Sequence of chain 1.E:
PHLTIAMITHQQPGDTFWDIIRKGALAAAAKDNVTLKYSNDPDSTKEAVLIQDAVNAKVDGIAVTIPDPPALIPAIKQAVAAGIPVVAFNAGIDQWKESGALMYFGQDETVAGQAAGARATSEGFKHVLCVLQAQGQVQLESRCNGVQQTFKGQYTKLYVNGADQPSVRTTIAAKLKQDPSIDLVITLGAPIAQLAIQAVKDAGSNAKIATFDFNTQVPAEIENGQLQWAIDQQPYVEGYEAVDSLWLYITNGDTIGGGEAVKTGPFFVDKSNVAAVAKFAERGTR

This protein binds this small molecule.
Small molecule (SMILES): OC1C(O)C(O)C(O)C(O)C1O

Binding-site contacts:
Ligand atom C2 contacts residue LEU206 of chain 1.E at 3.5 Å (hydrophobic).
Ligand atom O1 contacts residue GLN251 of chain 1.E at 3.0 Å (h-bond).
Ligand atom C1 contacts residue ARG161 of chain 1.E at 3.8 Å.
Ligand atom C2 contacts residue GLN151 of chain 1.E at 3.9 Å.
Ligand atom O4 contacts residue HIS28 of chain 1.E at 3.2 Å (h-bond).
Ligand atom O1 contacts residue ARG161 of chain 1.E at 2.8 Å (salt-bridge).
Ligand atom O4 contacts residue ASP33 of chain 1.E at 3.8 Å.
Ligand atom C5 contacts residue TRP36 of chain 1.E at 3.8 Å (hydrophobic).
Ligand atom C1 contacts residue LEU206 of chain 1.E at 4.0 Å (hydrophobic).
Ligand atom C4 contacts residue HIS28 of chain 1.E at 4.0 Å.
Ligand atom O1 contacts residue ASP231 of chain 1.E at 2.5 Å (salt-bridge).
Ligand atom O6 contacts residue ASN108 of chain 1.E at 3.0 Å (h-bond).
Ligand atom C3 contacts residue PHE35 of chain 1.E at 4.1 Å (hydrophobic).
Ligand atom O1 contacts residue LEU206 of chain 1.E at 3.4 Å (h-bond).
Ligand atom O2 contacts residue LEU206 of chain 1.E at 2.7 Å (h-bond).
Ligand atom O5 contacts residue ASN108 of chain 1.E at 2.6 Å (h-bond).
Ligand atom C5 contacts residue PHE35 of chain 1.E at 4.1 Å (hydrophobic).
Ligand atom C6 contacts residue ARG161 of chain 1.E at 3.8 Å.
Ligand atom C4 contacts residue TRP36 of chain 1.E at 4.0 Å (hydrophobic).
Ligand atom O2 contacts residue LEU158 of chain 1.E at 3.6 Å.
Ligand atom C5 contacts residue ASN108 of chain 1.E at 3.5 Å.
Ligand atom C5 contacts residue HIS28 of chain 1.E at 3.9 Å.
Ligand atom C3 contacts residue GLN151 of chain 1.E at 4.0 Å.
Ligand atom C3 contacts residue ASP33 of chain 1.E at 3.6 Å.
Ligand atom O5 contacts residue TRP36 of chain 1.E at 3.7 Å.
Ligand atom O6 contacts residue PHE35 of chain 1.E at 3.9 Å.
Ligand atom C1 contacts residue ASP231 of chain 1.E at 3.3 Å.
Ligand atom O5 contacts residue GLN157 of chain 1.E at 3.1 Å (h-bond).
Ligand atom C2 contacts residue ASP231 of chain 1.E at 3.6 Å.
Ligand atom O2 contacts residue GLN151 of chain 1.E at 3.0 Å (h-bond).
Ligand atom C6 contacts residue GLN251 of chain 1.E at 3.9 Å.
Ligand atom O2 contacts residue ARG161 of chain 1.E at 3.6 Å.
Ligand atom O3 contacts residue GLN151 of chain 1.E at 3.0 Å (h-bond).
Ligand atom O6 contacts residue GLN251 of chain 1.E at 2.9 Å (h-bond).
Ligand atom O3 contacts residue ASP33 of chain 1.E at 2.6 Å (salt-bridge).
Ligand atom O5 contacts residue HIS28 of chain 1.E at 2.8 Å (h-bond).
Ligand atom O4 contacts residue TRP36 of chain 1.E at 3.0 Å (h-bond).
Ligand atom C6 contacts residue ASN108 of chain 1.E at 4.1 Å.
Ligand atom O6 contacts residue ARG161 of chain 1.E at 3.4 Å (salt-bridge).
Ligand atom C1 contacts residue GLN251 of chain 1.E at 3.7 Å.